This protein binds this small molecule.
Small molecule (SMILES): OC[C@H]1O[C@@H](O)[C@@H](O)[C@@H](O)[C@@H]1O

Binding-site contacts:
Ligand atom O5 contacts residue ADP1 of chain 1.JA at 2.4 Å (h-bond).
Ligand atom O6 contacts residue ALA165 of chain 1.F at 3.7 Å.
Ligand atom O2 contacts residue MET228 of chain 1.F at 3.6 Å.
Ligand atom C4 contacts residue ADP1 of chain 1.JA at 4.2 Å.
Ligand atom C2 contacts residue MET228 of chain 1.F at 3.7 Å (hydrophobic).
Ligand atom O3 contacts residue LYS225 of chain 1.F at 2.6 Å (salt-bridge).
Ligand atom C5 contacts residue THR128 of chain 1.F at 3.8 Å.
Ligand atom C3 contacts residue LYS225 of chain 1.F at 3.7 Å.
Ligand atom O6 contacts residue PHE187 of chain 1.F at 3.8 Å.
Ligand atom C4 contacts residue LYS225 of chain 1.F at 4.3 Å.
Ligand atom C3 contacts residue ADP1 of chain 1.JA at 3.7 Å.
Ligand atom C6 contacts residue NAP1 of chain 1.IA at 3.1 Å.
Ligand atom C4 contacts residue NAP1 of chain 1.IA at 4.0 Å.
Ligand atom C5 contacts residue ADP1 of chain 1.JA at 3.6 Å.
Ligand atom C5 contacts residue NAP1 of chain 1.IA at 4.2 Å.
Ligand atom C5 contacts residue SER126 of chain 1.F at 4.2 Å.
Ligand atom O2 contacts residue ADP1 of chain 1.JA at 2.7 Å (h-bond).
Ligand atom C1 contacts residue ADP1 of chain 1.JA at 1.4 Å.
Ligand atom O6 contacts residue ADP1 of chain 1.JA at 4.0 Å.
Ligand atom C2 contacts residue LYS225 of chain 1.F at 3.9 Å.
Ligand atom O2 contacts residue LYS225 of chain 1.F at 3.3 Å (salt-bridge).
Ligand atom C4 contacts residue SER126 of chain 1.F at 3.4 Å.
Ligand atom C2 contacts residue ADP1 of chain 1.JA at 2.4 Å.
Ligand atom C2 contacts residue NAP1 of chain 1.IA at 4.3 Å.
Ligand atom O4 contacts residue NAP1 of chain 1.IA at 3.1 Å (h-bond).
Ligand atom O5 contacts residue NAP1 of chain 1.IA at 4.1 Å.
Ligand atom O4 contacts residue SER126 of chain 1.F at 2.8 Å (h-bond).
Ligand atom O6 contacts residue NAP1 of chain 1.IA at 3.6 Å.
Ligand atom O6 contacts residue SER163 of chain 1.F at 2.6 Å (h-bond).
Ligand atom C3 contacts residue MET228 of chain 1.F at 4.1 Å (hydrophobic).
Ligand atom O4 contacts residue PHE187 of chain 1.F at 3.5 Å.
Ligand atom O5 contacts residue THR128 of chain 1.F at 4.2 Å.
Ligand atom C6 contacts residue PHE187 of chain 1.F at 3.5 Å (hydrophobic).
Ligand atom O3 contacts residue MET228 of chain 1.F at 3.8 Å.
Ligand atom C6 contacts residue SER163 of chain 1.F at 3.3 Å.
Ligand atom O3 contacts residue SER126 of chain 1.F at 3.0 Å (h-bond).
Ligand atom O2 contacts residue NAP1 of chain 1.IA at 3.1 Å (h-bond).
Ligand atom C5 contacts residue PHE187 of chain 1.F at 4.1 Å (hydrophobic).
Ligand atom C3 contacts residue SER126 of chain 1.F at 3.0 Å.
Ligand atom C1 contacts residue THR128 of chain 1.F at 4.1 Å.

Sequence of chain 1.F:
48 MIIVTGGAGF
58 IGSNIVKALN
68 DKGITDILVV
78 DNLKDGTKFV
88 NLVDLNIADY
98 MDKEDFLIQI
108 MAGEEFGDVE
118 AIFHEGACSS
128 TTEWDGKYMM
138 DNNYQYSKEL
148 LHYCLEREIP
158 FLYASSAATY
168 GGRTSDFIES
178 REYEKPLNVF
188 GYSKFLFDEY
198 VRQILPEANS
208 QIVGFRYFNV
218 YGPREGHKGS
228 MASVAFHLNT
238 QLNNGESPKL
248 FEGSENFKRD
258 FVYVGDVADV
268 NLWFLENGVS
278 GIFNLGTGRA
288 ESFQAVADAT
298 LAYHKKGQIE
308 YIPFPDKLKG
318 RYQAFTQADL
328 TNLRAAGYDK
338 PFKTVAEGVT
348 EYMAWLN